Binding-site contacts:
Ligand atom C3 contacts residue GLN18 of chain 1.A at 4.4 Å.
Ligand atom O5 contacts residue ARG254 of chain 1.A at 4.0 Å.
Ligand atom C4 contacts residue GLN18 of chain 1.A at 3.5 Å.
Ligand atom C1 contacts residue THR17 of chain 1.A at 4.4 Å.
Ligand atom C6 contacts residue GLN18 of chain 1.A at 3.8 Å.
Ligand atom O4 contacts residue ARG254 of chain 1.A at 4.5 Å.
Ligand atom C4 contacts residue THR17 of chain 1.A at 4.5 Å.
Ligand atom C5 contacts residue ASP20 of chain 1.A at 4.4 Å.
Ligand atom C6 contacts residue THR23 of chain 1.A at 3.3 Å.
Ligand atom O1 contacts residue THR17 of chain 1.A at 4.5 Å.
Ligand atom C3 contacts residue THR17 of chain 1.A at 4.1 Å.
Ligand atom O1 contacts residue ASP20 of chain 1.A at 4.3 Å.
Ligand atom O6 contacts residue THR23 of chain 1.A at 2.6 Å (h-bond).
Ligand atom C2 contacts residue ARG254 of chain 1.A at 3.6 Å.
Ligand atom C5 contacts residue ARG254 of chain 1.A at 4.5 Å.
Ligand atom C6 contacts residue ARG254 of chain 1.A at 4.5 Å.
Ligand atom O5 contacts residue GLN18 of chain 1.A at 3.1 Å (h-bond).
Ligand atom O5 contacts residue ASP20 of chain 1.A at 3.7 Å.
Ligand atom C5 contacts residue GLN18 of chain 1.A at 4.2 Å.
Ligand atom O6 contacts residue ASP20 of chain 1.A at 3.4 Å.
Ligand atom C3 contacts residue ARG254 of chain 1.A at 4.1 Å.
Ligand atom C1 contacts residue ARG254 of chain 1.A at 4.3 Å.
Ligand atom O2 contacts residue GLN18 of chain 1.A at 4.3 Å.
Ligand atom O4 contacts residue GLN18 of chain 1.A at 3.9 Å.
Ligand atom C2 contacts residue THR17 of chain 1.A at 3.4 Å.
Ligand atom C4 contacts residue ARG254 of chain 1.A at 3.9 Å.
Ligand atom O3 contacts residue ARG254 of chain 1.A at 4.1 Å.
Ligand atom C6 contacts residue ASP20 of chain 1.A at 3.8 Å.
Ligand atom O2 contacts residue THR17 of chain 1.A at 3.8 Å.
Ligand atom C1 contacts residue GLN18 of chain 1.A at 3.2 Å.
Ligand atom C2 contacts residue GLN18 of chain 1.A at 4.2 Å.
Ligand atom O2 contacts residue GLN16 of chain 1.A at 3.2 Å (h-bond).
Ligand atom O3 contacts residue THR17 of chain 1.A at 3.8 Å.
Ligand atom O3 contacts residue GLN18 of chain 1.A at 3.8 Å.

Sequence of chain 1.A:
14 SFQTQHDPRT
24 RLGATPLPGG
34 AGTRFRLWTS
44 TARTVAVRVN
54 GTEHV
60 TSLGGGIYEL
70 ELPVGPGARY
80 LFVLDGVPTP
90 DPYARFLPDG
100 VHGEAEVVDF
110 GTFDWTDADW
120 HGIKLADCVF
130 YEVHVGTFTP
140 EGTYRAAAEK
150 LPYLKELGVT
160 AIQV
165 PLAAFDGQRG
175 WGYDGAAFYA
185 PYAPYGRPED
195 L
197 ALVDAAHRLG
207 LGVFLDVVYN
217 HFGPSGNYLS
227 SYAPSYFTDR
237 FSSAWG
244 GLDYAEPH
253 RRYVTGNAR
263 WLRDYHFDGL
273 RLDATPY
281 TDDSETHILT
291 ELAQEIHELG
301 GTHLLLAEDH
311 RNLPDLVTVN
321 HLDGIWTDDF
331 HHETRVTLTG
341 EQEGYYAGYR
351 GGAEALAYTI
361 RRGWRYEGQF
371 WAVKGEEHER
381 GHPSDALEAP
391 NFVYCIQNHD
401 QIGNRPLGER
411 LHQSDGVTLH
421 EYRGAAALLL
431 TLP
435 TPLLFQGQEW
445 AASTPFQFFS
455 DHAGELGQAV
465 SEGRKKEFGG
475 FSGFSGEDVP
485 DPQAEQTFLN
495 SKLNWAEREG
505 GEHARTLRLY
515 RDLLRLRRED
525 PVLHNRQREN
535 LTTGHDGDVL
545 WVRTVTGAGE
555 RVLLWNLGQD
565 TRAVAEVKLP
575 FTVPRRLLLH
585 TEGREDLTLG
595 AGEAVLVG

This small molecule binds to this protein.
Small molecule (SMILES): OC[C@H]1O[C@H](O[C@H]2[C@H](O)[C@@H](O)[C@H](O)O[C@@H]2CO)[C@H](O)[C@@H](O)[C@@H]1O